A small-molecule ligand and the protein it binds are described below.
Small molecule (SMILES): Nc1ncnc2[nH]cnc12

Binding-site contacts:
Ligand atom C2 contacts residue GLY639 of chain 2.J at 2.9 Å.
Ligand atom C2 contacts residue PRO631 of chain 2.J at 4.2 Å (hydrophobic).
Ligand atom C6 contacts residue PRO631 of chain 2.J at 4.3 Å (hydrophobic).
Ligand atom N3 contacts residue GLY639 of chain 2.J at 4.2 Å.
Ligand atom N1 contacts residue GLY639 of chain 2.J at 3.0 Å (h-bond).
Ligand atom C6 contacts residue SER632 of chain 2.J at 4.0 Å.
Ligand atom C5 contacts residue PRO631 of chain 2.J at 4.4 Å (hydrophobic).
Ligand atom C2 contacts residue ILE622 of chain 2.J at 4.3 Å (hydrophobic).
Ligand atom N9 contacts residue PRO631 of chain 2.J at 3.8 Å.
Ligand atom N6 contacts residue SER632 of chain 2.J at 3.6 Å.
Ligand atom N1 contacts residue PRO631 of chain 2.J at 4.2 Å.
Ligand atom N6 contacts residue PRO633 of chain 2.J at 4.4 Å.
Ligand atom C8 contacts residue HIS630 of chain 2.J at 3.3 Å.
Ligand atom N9 contacts residue HIS630 of chain 2.J at 4.4 Å.
Ligand atom C5 contacts residue SER632 of chain 2.J at 3.9 Å.
Ligand atom N3 contacts residue PRO631 of chain 2.J at 4.1 Å.
Ligand atom C6 contacts residue GLY639 of chain 2.J at 3.7 Å.
Ligand atom N6 contacts residue GLY639 of chain 2.J at 3.5 Å (h-bond).
Ligand atom N7 contacts residue ASP609 of chain 2.J at 4.0 Å.
Ligand atom N6 contacts residue PHE638 of chain 2.J at 3.7 Å.
Ligand atom C4 contacts residue PRO631 of chain 2.J at 4.2 Å (hydrophobic).
Ligand atom N7 contacts residue SER632 of chain 2.J at 3.7 Å.
Ligand atom C5 contacts residue PRO420 of chain 2.J at 4.5 Å (hydrophobic).
Ligand atom N6 contacts residue GLY637 of chain 2.J at 3.4 Å (h-bond).
Ligand atom N7 contacts residue HIS630 of chain 2.J at 3.7 Å.
Ligand atom N1 contacts residue PHE638 of chain 2.J at 4.1 Å.

Sequence of chain 2.J:
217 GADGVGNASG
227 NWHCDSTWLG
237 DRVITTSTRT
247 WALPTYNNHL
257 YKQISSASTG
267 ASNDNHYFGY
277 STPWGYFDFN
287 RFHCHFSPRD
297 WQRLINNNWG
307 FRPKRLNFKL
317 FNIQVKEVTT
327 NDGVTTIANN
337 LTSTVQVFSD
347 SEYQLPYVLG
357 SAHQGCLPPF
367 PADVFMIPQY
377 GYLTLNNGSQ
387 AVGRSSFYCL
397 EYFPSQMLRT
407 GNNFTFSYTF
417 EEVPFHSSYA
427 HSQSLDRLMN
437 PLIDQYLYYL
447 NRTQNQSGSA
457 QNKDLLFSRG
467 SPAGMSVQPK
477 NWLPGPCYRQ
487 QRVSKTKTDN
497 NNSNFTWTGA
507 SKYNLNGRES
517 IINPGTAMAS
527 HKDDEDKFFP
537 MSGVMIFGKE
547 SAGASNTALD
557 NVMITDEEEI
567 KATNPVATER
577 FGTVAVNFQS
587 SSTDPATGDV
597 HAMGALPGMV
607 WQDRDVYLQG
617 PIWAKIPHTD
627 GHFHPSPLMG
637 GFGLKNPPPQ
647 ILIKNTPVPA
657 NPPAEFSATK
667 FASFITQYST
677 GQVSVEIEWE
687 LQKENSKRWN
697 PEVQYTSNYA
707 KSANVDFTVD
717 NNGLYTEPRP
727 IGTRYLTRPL